Binding-site contacts:
Ligand atom C2 contacts residue TRP202 of chain 1.C at 3.4 Å (hydrophobic).
Ligand atom O6 contacts residue LYS181 of chain 1.C at 2.7 Å (salt-bridge).
Ligand atom N7 contacts residue ASP153 of chain 1.C at 3.7 Å.
Ligand atom O3P contacts residue THR157 of chain 1.C at 2.5 Å (h-bond).
Ligand atom O3' contacts residue ASP150 of chain 1.C at 3.3 Å (salt-bridge).
Ligand atom O2P contacts residue THR154 of chain 1.C at 3.3 Å (h-bond).
Ligand atom C6 contacts residue TRP202 of chain 1.C at 3.5 Å (hydrophobic).
Ligand atom C5 contacts residue ILE151 of chain 1.C at 3.6 Å (hydrophobic).
Ligand atom O3P contacts residue PHE156 of chain 1.C at 3.5 Å (h-bond).
Ligand atom C5' contacts residue ILE151 of chain 1.C at 3.4 Å (hydrophobic).
Ligand atom C3' contacts residue ASP150 of chain 1.C at 3.3 Å.
Ligand atom O2P contacts residue ASP153 of chain 1.C at 2.9 Å (salt-bridge).
Ligand atom O1P contacts residue ASP153 of chain 1.C at 3.4 Å.
Ligand atom P contacts residue GLY155 of chain 1.C at 3.6 Å.
Ligand atom N7 contacts residue LYS181 of chain 1.C at 3.1 Å (salt-bridge).
Ligand atom C2' contacts residue ASP150 of chain 1.C at 3.4 Å.
Ligand atom N1 contacts residue ILE203 of chain 1.C at 2.7 Å (h-bond).
Ligand atom O1P contacts residue THR154 of chain 1.C at 2.6 Å (h-bond).
Ligand atom O1P contacts residue GLY155 of chain 1.C at 3.7 Å.
Ligand atom P contacts residue THR154 of chain 1.C at 3.5 Å.
Ligand atom C2 contacts residue ASP209 of chain 1.C at 3.3 Å.
Ligand atom N3 contacts residue TRP202 of chain 1.C at 3.4 Å.
Ligand atom O6 contacts residue ILE203 of chain 1.C at 2.9 Å (h-bond).
Ligand atom N9 contacts residue ILE151 of chain 1.C at 3.7 Å.
Ligand atom C4 contacts residue TRP202 of chain 1.C at 3.4 Å (hydrophobic).
Ligand atom C5 contacts residue TRP202 of chain 1.C at 3.5 Å (hydrophobic).
Ligand atom O2P contacts residue GLY155 of chain 1.C at 2.8 Å (h-bond).
Ligand atom C8 contacts residue ILE151 of chain 1.C at 3.7 Å (hydrophobic).
Ligand atom O6 contacts residue TRP202 of chain 1.C at 3.4 Å.
Ligand atom C6 contacts residue LYS181 of chain 1.C at 3.5 Å.
Ligand atom N9 contacts residue TRP202 of chain 1.C at 3.7 Å.
Ligand atom O3P contacts residue THR154 of chain 1.C at 3.7 Å.
Ligand atom N7 contacts residue TRP202 of chain 1.C at 3.6 Å.
Ligand atom C4 contacts residue ILE151 of chain 1.C at 3.6 Å (hydrophobic).
Ligand atom C2 contacts residue ILE203 of chain 1.C at 3.4 Å (hydrophobic).
Ligand atom O2' contacts residue ASP150 of chain 1.C at 2.8 Å (salt-bridge).
Ligand atom C6 contacts residue ILE203 of chain 1.C at 3.7 Å (hydrophobic).
Ligand atom C5 contacts residue LYS181 of chain 1.C at 3.7 Å.
Ligand atom O3' contacts residue GLU149 of chain 1.C at 3.7 Å.
Ligand atom N1 contacts residue TRP202 of chain 1.C at 3.2 Å.

Sequence of chain 1.C:
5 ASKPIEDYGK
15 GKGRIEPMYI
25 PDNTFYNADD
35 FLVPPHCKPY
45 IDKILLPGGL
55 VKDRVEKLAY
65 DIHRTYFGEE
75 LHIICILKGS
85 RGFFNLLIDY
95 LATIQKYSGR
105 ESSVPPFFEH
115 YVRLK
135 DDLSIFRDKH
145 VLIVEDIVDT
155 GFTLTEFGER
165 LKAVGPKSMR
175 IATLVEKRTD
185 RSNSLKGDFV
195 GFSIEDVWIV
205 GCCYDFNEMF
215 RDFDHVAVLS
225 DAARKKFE

A small-molecule ligand and the protein it binds are described below.
Small molecule (SMILES): O=c1[nH]cnc2c1ncn2[C@@H]1O[C@H](COP(=O)(O)O)[C@@H](O)[C@H]1O